A small-molecule ligand and the protein it binds are described below.
Small molecule (SMILES): O=C(O)CF

Binding-site contacts:
Ligand atom F contacts residue ARG88 of chain 2.A at 4.1 Å.
Ligand atom CH3 contacts residue ARG88 of chain 2.A at 3.9 Å.
Ligand atom CH3 contacts residue HIS121 of chain 2.A at 3.8 Å.
Ligand atom C contacts residue HIS121 of chain 2.A at 3.5 Å.
Ligand atom C contacts residue ASP120 of chain 2.A at 3.5 Å.
Ligand atom F contacts residue HIS121 of chain 2.A at 3.0 Å.
Ligand atom F contacts residue ASP120 of chain 2.A at 3.2 Å.
Ligand atom O contacts residue ASP120 of chain 2.A at 4.2 Å.
Ligand atom OXT contacts residue ALA84 of chain 2.A at 3.9 Å.
Ligand atom CH3 contacts residue ASP120 of chain 2.A at 2.7 Å.
Ligand atom C contacts residue ALA84 of chain 2.A at 3.9 Å (hydrophobic).
Ligand atom CH3 contacts residue ALA87 of chain 2.A at 4.0 Å (hydrophobic).
Ligand atom CH3 contacts residue ALA84 of chain 2.A at 3.2 Å (hydrophobic).
Ligand atom F contacts residue ALA87 of chain 2.A at 3.4 Å.
Ligand atom OXT contacts residue ASP120 of chain 2.A at 3.8 Å.
Ligand atom O contacts residue HIS121 of chain 2.A at 2.6 Å (h-bond).
Ligand atom C contacts residue ARG88 of chain 2.A at 3.3 Å.
Ligand atom F contacts residue LEU117 of chain 2.A at 4.4 Å.
Ligand atom F contacts residue ALA84 of chain 2.A at 3.8 Å.
Ligand atom OXT contacts residue ARG88 of chain 2.A at 2.7 Å (salt-bridge).
Ligand atom O contacts residue ARG88 of chain 2.A at 3.3 Å.

Sequence of chain 2.A:
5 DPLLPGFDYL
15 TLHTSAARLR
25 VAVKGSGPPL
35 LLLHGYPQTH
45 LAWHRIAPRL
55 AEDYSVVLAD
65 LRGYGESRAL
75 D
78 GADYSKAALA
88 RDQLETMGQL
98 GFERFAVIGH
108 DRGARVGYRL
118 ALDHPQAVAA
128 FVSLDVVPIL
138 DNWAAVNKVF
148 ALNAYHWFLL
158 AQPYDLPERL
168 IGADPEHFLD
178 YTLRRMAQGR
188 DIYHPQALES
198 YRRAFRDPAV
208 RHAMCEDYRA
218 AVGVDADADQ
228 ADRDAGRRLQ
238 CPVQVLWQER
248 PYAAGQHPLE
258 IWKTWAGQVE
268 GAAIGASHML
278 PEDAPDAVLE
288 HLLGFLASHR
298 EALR